Binding-site contacts:
Ligand atom C19 contacts residue EDO1 of chain 1.G at 3.8 Å.
Ligand atom C17 contacts residue LEU42 of chain 1.A at 3.6 Å (hydrophobic).
Ligand atom C21 contacts residue EDO1 of chain 1.B at 3.6 Å.
Ligand atom N1 contacts residue ILE95 of chain 1.A at 3.5 Å.
Ligand atom C01 contacts residue PRO33 of chain 1.A at 3.5 Å (hydrophobic).
Ligand atom C17 contacts residue EDO1 of chain 1.C at 3.9 Å.
Ligand atom C08 contacts residue EDO1 of chain 1.H at 3.6 Å.
Ligand atom C04 contacts residue PRO33 of chain 1.A at 3.4 Å (hydrophobic).
Ligand atom C22 contacts residue VAL43 of chain 1.A at 3.7 Å (hydrophobic).
Ligand atom O01 contacts residue ASN89 of chain 1.A at 3.0 Å (h-bond).
Ligand atom O02 contacts residue EDO1 of chain 1.H at 2.9 Å (h-bond).
Ligand atom C21 contacts residue EDO1 of chain 1.G at 3.5 Å.
Ligand atom O1 contacts residue VAL43 of chain 1.A at 3.9 Å.
Ligand atom C08 contacts residue EDO1 of chain 1.G at 3.9 Å.
Ligand atom C18 contacts residue LEU42 of chain 1.A at 3.7 Å (hydrophobic).
Ligand atom C02 contacts residue VAL38 of chain 1.A at 3.7 Å (hydrophobic).
Ligand atom C09 contacts residue EDO1 of chain 1.H at 3.7 Å.
Ligand atom C07 contacts residue TRP32 of chain 1.A at 3.9 Å (hydrophobic).
Ligand atom C1 contacts residue ASN89 of chain 1.A at 3.5 Å.
Ligand atom C03 contacts residue ILE95 of chain 1.A at 3.8 Å (hydrophobic).
Ligand atom C11 contacts residue EDO1 of chain 1.H at 3.6 Å.
Ligand atom C12 contacts residue EDO1 of chain 1.H at 3.7 Å.
Ligand atom C02 contacts residue ILE95 of chain 1.A at 3.9 Å (hydrophobic).
Ligand atom C01 contacts residue PHE34 of chain 1.A at 3.8 Å (hydrophobic).
Ligand atom C07 contacts residue EDO1 of chain 1.H at 3.7 Å.
Ligand atom C02 contacts residue ASN89 of chain 1.A at 3.9 Å.
Ligand atom C06 contacts residue EDO1 of chain 1.H at 3.8 Å.
Ligand atom C14 contacts residue ILE95 of chain 1.A at 3.9 Å (hydrophobic).
Ligand atom C03 contacts residue VAL38 of chain 1.A at 3.8 Å (hydrophobic).
Ligand atom C01 contacts residue VAL38 of chain 1.A at 3.7 Å (hydrophobic).
Ligand atom C18 contacts residue EDO1 of chain 1.C at 3.6 Å.
Ligand atom C05 contacts residue ILE95 of chain 1.A at 3.8 Å (hydrophobic).
Ligand atom O02 contacts residue ASN39 of chain 1.A at 2.9 Å (h-bond).
Ligand atom O02 contacts residue VAL38 of chain 1.A at 3.7 Å.
Ligand atom C20 contacts residue EDO1 of chain 1.G at 3.4 Å.
Ligand atom C13 contacts residue ILE95 of chain 1.A at 3.5 Å (hydrophobic).
Ligand atom C07 contacts residue EDO1 of chain 1.G at 3.8 Å.
Ligand atom C15 contacts residue VAL43 of chain 1.A at 3.9 Å (hydrophobic).
Ligand atom C12 contacts residue VAL43 of chain 1.A at 3.8 Å (hydrophobic).
Ligand atom C10 contacts residue EDO1 of chain 1.H at 3.7 Å.

A protein and the small-molecule ligand that binds it are described below.
Small molecule (SMILES): CC(=O)c1cc(-c2ccccc2CO)c2cc(Oc3ccccc3)ccn12

Sequence of chain 1.A:
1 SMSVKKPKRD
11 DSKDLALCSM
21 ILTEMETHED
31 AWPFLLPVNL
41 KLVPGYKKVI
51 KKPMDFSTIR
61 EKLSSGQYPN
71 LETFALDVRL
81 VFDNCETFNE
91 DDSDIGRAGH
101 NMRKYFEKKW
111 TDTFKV